Sequence of chain 1.A:
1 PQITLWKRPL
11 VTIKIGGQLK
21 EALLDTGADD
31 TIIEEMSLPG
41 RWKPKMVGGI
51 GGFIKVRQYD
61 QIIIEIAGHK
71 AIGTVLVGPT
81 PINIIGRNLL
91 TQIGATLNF

Sequence of chain 1.B:
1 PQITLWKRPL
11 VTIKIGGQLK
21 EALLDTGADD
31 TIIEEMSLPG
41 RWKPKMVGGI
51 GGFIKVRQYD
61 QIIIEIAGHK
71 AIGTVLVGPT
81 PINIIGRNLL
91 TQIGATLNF

Binding-site contacts:
Ligand atom O10 contacts residue GLY49 of chain 1.B at 2.9 Å.
Ligand atom C4 contacts residue ILE32 of chain 1.B at 3.7 Å (hydrophobic).
Ligand atom O18 contacts residue ASP25 of chain 1.B at 2.3 Å (salt-bridge).
Ligand atom C4 contacts residue ALA28 of chain 1.B at 3.6 Å (hydrophobic).
Ligand atom C36 contacts residue GLY49 of chain 1.A at 3.8 Å.
Ligand atom O18 contacts residue ASP25 of chain 1.A at 2.8 Å (salt-bridge).
Ligand atom C16 contacts residue GLY27 of chain 1.B at 3.8 Å.
Ligand atom N1 contacts residue ASP30 of chain 1.B at 3.1 Å (salt-bridge).
Ligand atom C17 contacts residue ASP25 of chain 1.A at 3.4 Å.
Ligand atom C31 contacts residue GLY48 of chain 1.A at 2.9 Å.
Ligand atom C30 contacts residue GLY48 of chain 1.A at 2.8 Å.
Ligand atom C19 contacts residue ASP25 of chain 1.B at 3.8 Å.
Ligand atom C17 contacts residue ASP25 of chain 1.B at 3.1 Å.
Ligand atom C3 contacts residue ASP30 of chain 1.B at 3.2 Å.
Ligand atom C12 contacts residue GLY27 of chain 1.B at 3.5 Å.
Ligand atom C6 contacts residue GLY48 of chain 1.B at 3.5 Å.
Ligand atom C25 contacts residue ILE32 of chain 1.A at 3.8 Å (hydrophobic).
Ligand atom C15 contacts residue ILE82 of chain 1.A at 3.4 Å (hydrophobic).
Ligand atom O9 contacts residue ILE50 of chain 1.A at 3.7 Å.
Ligand atom C27 contacts residue ASP29 of chain 1.A at 3.6 Å.
Ligand atom C16 contacts residue ASP25 of chain 1.B at 3.1 Å.
Ligand atom C32 contacts residue GLY27 of chain 1.A at 3.7 Å.
Ligand atom O28 contacts residue ASP29 of chain 1.A at 2.9 Å (salt-bridge).
Ligand atom C36 contacts residue ILE50 of chain 1.A at 3.7 Å (hydrophobic).
Ligand atom C27 contacts residue ASP30 of chain 1.A at 3.8 Å.
Ligand atom C3 contacts residue ILE32 of chain 1.B at 3.3 Å (hydrophobic).
Ligand atom O18 contacts residue GLY27 of chain 1.A at 3.3 Å.
Ligand atom O10 contacts residue ILE50 of chain 1.A at 3.3 Å.
Ligand atom O26 contacts residue ASP29 of chain 1.A at 3.1 Å (salt-bridge).
Ligand atom C2 contacts residue ILE32 of chain 1.B at 3.8 Å (hydrophobic).
Ligand atom C33 contacts residue GLY27 of chain 1.A at 3.5 Å.
Ligand atom C32 contacts residue ASP25 of chain 1.B at 3.2 Å.
Ligand atom O23 contacts residue ALA28 of chain 1.A at 3.6 Å.
Ligand atom O22 contacts residue ILE50 of chain 1.B at 3.7 Å.
Ligand atom C36 contacts residue PRO81 of chain 1.B at 3.7 Å (hydrophobic).
Ligand atom C3 contacts residue ALA28 of chain 1.B at 3.5 Å (hydrophobic).
Ligand atom C2 contacts residue ASP30 of chain 1.B at 3.6 Å.
Ligand atom N20 contacts residue GLY27 of chain 1.A at 3.1 Å (h-bond).
Ligand atom C24 contacts residue GLY48 of chain 1.A at 3.5 Å.
Ligand atom O26 contacts residue ASP30 of chain 1.A at 3.1 Å (salt-bridge).

A small-molecule ligand and the protein it binds are described below.
Small molecule (SMILES): CC(C)CN(C[C@@H](O)[C@H](Cc1ccccc1)NC(=O)O[C@H]1CO[C@H]2OCC[C@H]21)S(=O)(=O)c1ccc(N)cc1